Binding-site contacts:
Ligand atom O2B contacts residue LYS17 of chain 1.A at 3.5 Å (salt-bridge).
Ligand atom O1A contacts residue SER18 of chain 1.A at 3.5 Å (h-bond).
Ligand atom O3G contacts residue MG1 of chain 1.E at 2.0 Å.
Ligand atom O1B contacts residue GLY14 of chain 1.A at 3.6 Å.
Ligand atom O2B contacts residue SER18 of chain 1.A at 2.9 Å (h-bond).
Ligand atom PB contacts residue MG1 of chain 1.E at 3.3 Å.
Ligand atom C6 contacts residue LYS118 of chain 1.A at 3.5 Å.
Ligand atom O1B contacts residue LYS17 of chain 1.A at 2.8 Å (salt-bridge).
Ligand atom O6 contacts residue ALA147 of chain 1.A at 2.8 Å (h-bond).
Ligand atom O1G contacts residue LYS17 of chain 1.A at 2.8 Å (salt-bridge).
Ligand atom C6 contacts residue ASP120 of chain 1.A at 3.5 Å.
Ligand atom O2B contacts residue MG1 of chain 1.E at 2.0 Å.
Ligand atom O1B contacts residue GLY16 of chain 1.A at 3.2 Å (h-bond).
Ligand atom O3G contacts residue THR36 of chain 1.A at 2.8 Å (h-bond).
Ligand atom O4' contacts residue LYS118 of chain 1.A at 3.3 Å (salt-bridge).
Ligand atom O3' contacts residue ASP31 of chain 1.A at 2.9 Å (salt-bridge).
Ligand atom C3B contacts residue MG1 of chain 1.E at 3.5 Å.
Ligand atom O6 contacts residue ASN117 of chain 1.A at 3.2 Å (h-bond).
Ligand atom C3B contacts residue GLY14 of chain 1.A at 3.4 Å.
Ligand atom O1A contacts residue ALA19 of chain 1.A at 2.8 Å (h-bond).
Ligand atom O3A contacts residue GLY16 of chain 1.A at 3.2 Å (h-bond).
Ligand atom C3' contacts residue GLU32 of chain 1.A at 3.4 Å.
Ligand atom N7 contacts residue ASN117 of chain 1.A at 3.1 Å (h-bond).
Ligand atom O2G contacts residue PRO35 of chain 1.A at 3.3 Å.
Ligand atom O1A contacts residue GLY16 of chain 1.A at 3.3 Å.
Ligand atom O6 contacts residue LYS118 of chain 1.A at 3.4 Å.
Ligand atom O2G contacts residue THR36 of chain 1.A at 3.6 Å (h-bond).
Ligand atom N2 contacts residue ASP120 of chain 1.A at 2.9 Å (salt-bridge).
Ligand atom O1G contacts residue GLY61 of chain 1.A at 2.8 Å (h-bond).
Ligand atom O2' contacts residue VAL30 of chain 1.A at 2.7 Å (h-bond).
Ligand atom C8 contacts residue GLY16 of chain 1.A at 3.5 Å.
Ligand atom O2' contacts residue PHE29 of chain 1.A at 3.2 Å.
Ligand atom C2' contacts residue VAL30 of chain 1.A at 3.5 Å (hydrophobic).
Ligand atom O6 contacts residue ASP120 of chain 1.A at 3.5 Å (salt-bridge).
Ligand atom N2 contacts residue LEU121 of chain 1.A at 3.5 Å.
Ligand atom PG contacts residue MG1 of chain 1.E at 3.3 Å.
Ligand atom O1B contacts residue VAL15 of chain 1.A at 3.3 Å (h-bond).
Ligand atom O2' contacts residue ASP31 of chain 1.A at 3.1 Å (salt-bridge).
Ligand atom O6 contacts residue SER146 of chain 1.A at 3.4 Å.
Ligand atom N1 contacts residue ASP120 of chain 1.A at 2.8 Å (salt-bridge).

Sequence of chain 1.A:
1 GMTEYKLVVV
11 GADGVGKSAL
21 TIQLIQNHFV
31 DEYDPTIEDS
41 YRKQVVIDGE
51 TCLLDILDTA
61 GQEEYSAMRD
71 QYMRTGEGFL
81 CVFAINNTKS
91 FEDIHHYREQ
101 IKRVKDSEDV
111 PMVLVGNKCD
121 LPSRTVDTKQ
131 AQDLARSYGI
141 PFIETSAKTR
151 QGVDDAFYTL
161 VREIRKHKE

A small-molecule ligand and the protein it binds are described below.
Small molecule (SMILES): Nc1nc2c(ncn2[C@@H]2O[C@H](CO[P](=O)(O)O[P](=O)(O)CP(=O)(O)O)[C@@H](O)[C@H]2O)c(=O)[nH]1